Binding-site contacts:
Ligand atom N1 contacts residue LYS58 of chain 39.D at 4.0 Å.
Ligand atom N3 contacts residue TRP38 of chain 39.B at 4.3 Å.
Ligand atom N7 contacts residue TRP38 of chain 39.B at 3.7 Å.
Ligand atom C6 contacts residue TRP38 of chain 39.B at 3.9 Å (hydrophobic).
Ligand atom C2 contacts residue TRP38 of chain 39.B at 4.2 Å (hydrophobic).
Ligand atom C8 contacts residue TRP38 of chain 39.B at 4.1 Å (hydrophobic).
Ligand atom C5 contacts residue TRP38 of chain 39.B at 3.9 Å (hydrophobic).
Ligand atom O6 contacts residue LYS58 of chain 39.D at 4.2 Å.
Ligand atom N1 contacts residue TRP38 of chain 39.B at 4.1 Å.
Ligand atom O6 contacts residue TRP38 of chain 39.B at 3.7 Å.
Ligand atom C4 contacts residue TRP38 of chain 39.B at 4.1 Å (hydrophobic).
Ligand atom N9 contacts residue TRP38 of chain 39.B at 4.4 Å.

Sequence of chain 39.B:
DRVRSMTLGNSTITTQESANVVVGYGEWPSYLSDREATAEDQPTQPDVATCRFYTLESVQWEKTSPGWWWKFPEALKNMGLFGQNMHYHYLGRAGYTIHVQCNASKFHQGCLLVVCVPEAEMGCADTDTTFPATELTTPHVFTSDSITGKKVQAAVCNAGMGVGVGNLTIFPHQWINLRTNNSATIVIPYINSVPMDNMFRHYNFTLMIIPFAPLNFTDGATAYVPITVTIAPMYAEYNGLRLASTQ

Sequence of chain 39.D:
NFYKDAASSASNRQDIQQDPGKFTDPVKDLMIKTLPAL

This protein binds this small molecule.
Small molecule (SMILES): Nc1nc2[nH]cnc2c(=O)[nH]1